Sequence of chain 1.B:
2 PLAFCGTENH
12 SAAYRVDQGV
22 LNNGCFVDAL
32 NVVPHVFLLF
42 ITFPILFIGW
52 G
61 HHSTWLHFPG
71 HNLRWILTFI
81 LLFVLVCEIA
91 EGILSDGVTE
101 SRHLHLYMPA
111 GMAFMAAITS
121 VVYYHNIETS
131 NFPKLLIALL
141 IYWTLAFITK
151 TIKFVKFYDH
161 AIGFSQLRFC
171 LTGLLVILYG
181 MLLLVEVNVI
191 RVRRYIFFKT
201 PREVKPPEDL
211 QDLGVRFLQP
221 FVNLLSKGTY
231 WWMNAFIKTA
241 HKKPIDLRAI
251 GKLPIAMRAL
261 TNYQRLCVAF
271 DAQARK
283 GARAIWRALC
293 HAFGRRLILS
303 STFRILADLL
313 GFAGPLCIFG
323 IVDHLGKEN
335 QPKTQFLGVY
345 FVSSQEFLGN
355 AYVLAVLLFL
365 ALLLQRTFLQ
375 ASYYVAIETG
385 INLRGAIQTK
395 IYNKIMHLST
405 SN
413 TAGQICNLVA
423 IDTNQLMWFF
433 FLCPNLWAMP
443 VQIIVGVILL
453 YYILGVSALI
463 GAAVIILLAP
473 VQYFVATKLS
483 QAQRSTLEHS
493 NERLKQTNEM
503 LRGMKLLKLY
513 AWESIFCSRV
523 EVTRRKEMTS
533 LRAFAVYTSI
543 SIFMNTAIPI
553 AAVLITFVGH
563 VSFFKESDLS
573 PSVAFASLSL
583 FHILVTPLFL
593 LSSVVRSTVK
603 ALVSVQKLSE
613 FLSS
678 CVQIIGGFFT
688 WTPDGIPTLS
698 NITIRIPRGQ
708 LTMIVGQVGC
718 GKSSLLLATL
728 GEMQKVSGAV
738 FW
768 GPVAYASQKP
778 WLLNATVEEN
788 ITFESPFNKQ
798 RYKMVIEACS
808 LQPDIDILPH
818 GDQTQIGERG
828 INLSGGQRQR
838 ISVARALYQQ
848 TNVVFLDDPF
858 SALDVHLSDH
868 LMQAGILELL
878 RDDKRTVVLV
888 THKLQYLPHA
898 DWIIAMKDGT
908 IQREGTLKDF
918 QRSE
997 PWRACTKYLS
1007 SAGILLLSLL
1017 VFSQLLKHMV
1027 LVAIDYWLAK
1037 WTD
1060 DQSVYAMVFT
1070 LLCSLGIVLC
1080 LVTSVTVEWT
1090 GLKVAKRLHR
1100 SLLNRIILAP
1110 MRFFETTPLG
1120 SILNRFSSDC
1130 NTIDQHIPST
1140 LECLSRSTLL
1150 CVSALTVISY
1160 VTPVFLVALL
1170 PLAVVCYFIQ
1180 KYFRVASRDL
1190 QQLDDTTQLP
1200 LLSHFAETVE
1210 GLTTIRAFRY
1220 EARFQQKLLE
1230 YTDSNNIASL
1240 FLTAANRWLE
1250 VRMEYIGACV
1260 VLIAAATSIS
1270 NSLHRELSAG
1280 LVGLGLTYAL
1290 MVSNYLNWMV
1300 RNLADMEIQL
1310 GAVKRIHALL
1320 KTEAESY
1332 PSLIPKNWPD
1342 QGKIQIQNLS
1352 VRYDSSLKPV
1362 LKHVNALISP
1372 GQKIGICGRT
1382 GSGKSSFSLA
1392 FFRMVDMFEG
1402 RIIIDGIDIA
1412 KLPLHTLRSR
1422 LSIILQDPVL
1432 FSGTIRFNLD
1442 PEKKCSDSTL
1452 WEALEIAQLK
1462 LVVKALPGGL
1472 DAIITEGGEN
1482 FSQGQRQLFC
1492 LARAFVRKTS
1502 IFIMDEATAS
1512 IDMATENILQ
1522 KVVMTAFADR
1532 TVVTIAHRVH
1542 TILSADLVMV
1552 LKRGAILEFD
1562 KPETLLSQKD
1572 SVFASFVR

Sequence of chain 1.G:
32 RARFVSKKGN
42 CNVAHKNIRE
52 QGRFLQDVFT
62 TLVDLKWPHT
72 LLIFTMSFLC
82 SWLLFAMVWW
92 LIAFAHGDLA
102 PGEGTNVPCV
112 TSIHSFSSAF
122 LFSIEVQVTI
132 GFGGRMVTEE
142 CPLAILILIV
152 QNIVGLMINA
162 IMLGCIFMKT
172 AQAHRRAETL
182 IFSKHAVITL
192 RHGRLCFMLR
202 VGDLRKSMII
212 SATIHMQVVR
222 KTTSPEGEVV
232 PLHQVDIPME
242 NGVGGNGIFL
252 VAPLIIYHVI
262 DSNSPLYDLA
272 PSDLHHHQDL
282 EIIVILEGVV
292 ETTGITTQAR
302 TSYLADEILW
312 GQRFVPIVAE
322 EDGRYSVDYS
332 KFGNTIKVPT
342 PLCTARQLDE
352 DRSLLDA

The small molecule below binds the protein below.
Small molecule (SMILES): Nc1ncnc2c1ncn2[C@@H]1O[C@H](COP(=O)(O)OP(=O)(O)OP(O)(O)=S)[C@@H](O)[C@H]1O

Binding-site contacts:
Ligand atom O2A contacts residue GLY334 of chain 1.G at 2.9 Å (h-bond).
Ligand atom C2' contacts residue ARG50 of chain 1.A at 3.8 Å.
Ligand atom N7 contacts residue ARG50 of chain 1.A at 2.8 Å (salt-bridge).
Ligand atom S1G contacts residue ARG50 of chain 1.A at 3.3 Å (salt-bridge).
Ligand atom C5' contacts residue LYS185 of chain 1.G at 3.5 Å.
Ligand atom N7 contacts residue TYR330 of chain 1.G at 3.4 Å (h-bond).
Ligand atom O2B contacts residue LYS185 of chain 1.G at 3.7 Å.
Ligand atom O3A contacts residue ARG50 of chain 1.A at 3.7 Å.
Ligand atom C6 contacts residue ARG50 of chain 1.A at 3.3 Å.
Ligand atom C1' contacts residue ILE182 of chain 1.G at 3.9 Å (hydrophobic).
Ligand atom N6 contacts residue TYR330 of chain 1.G at 3.2 Å (h-bond).
Ligand atom N1 contacts residue ASN48 of chain 1.A at 3.9 Å.
Ligand atom O5' contacts residue PHE333 of chain 1.G at 3.9 Å.
Ligand atom C8 contacts residue ARG50 of chain 1.A at 3.0 Å.
Ligand atom O1A contacts residue LYS185 of chain 1.G at 3.3 Å.
Ligand atom N3 contacts residue ARG50 of chain 1.A at 3.7 Å.
Ligand atom O2' contacts residue ARG54 of chain 1.A at 3.7 Å.
Ligand atom O3' contacts residue LYS39 of chain 1.G at 3.7 Å.
Ligand atom N3 contacts residue ARG54 of chain 1.A at 3.6 Å (salt-bridge).
Ligand atom O3B contacts residue ARG50 of chain 1.A at 3.4 Å (salt-bridge).
Ligand atom O1B contacts residue LYS185 of chain 1.G at 3.3 Å.
Ligand atom N6 contacts residue ARG50 of chain 1.A at 3.4 Å (salt-bridge).
Ligand atom C2 contacts residue ILE49 of chain 1.A at 3.9 Å (hydrophobic).
Ligand atom N1 contacts residue ILE49 of chain 1.A at 3.3 Å.
Ligand atom S1G contacts residue GLU203 of chain 1.B at 2.9 Å (salt-bridge).
Ligand atom C2 contacts residue ARG54 of chain 1.A at 3.9 Å.
Ligand atom O1A contacts residue GLY334 of chain 1.G at 3.9 Å.
Ligand atom N6 contacts residue ASN48 of chain 1.A at 2.6 Å (h-bond).
Ligand atom C2 contacts residue LEU205 of chain 1.G at 3.8 Å (hydrophobic).
Ligand atom C6 contacts residue ASN48 of chain 1.A at 3.6 Å.
Ligand atom O3B contacts residue LYS205 of chain 1.B at 3.8 Å.
Ligand atom C5 contacts residue ARG50 of chain 1.A at 3.6 Å.
Ligand atom C4' contacts residue PHE183 of chain 1.G at 3.4 Å (hydrophobic).
Ligand atom N6 contacts residue ILE49 of chain 1.A at 3.9 Å.
Ligand atom C5 contacts residue TYR330 of chain 1.G at 3.7 Å (hydrophobic).
Ligand atom N9 contacts residue ARG50 of chain 1.A at 3.7 Å.
Ligand atom C6 contacts residue TYR330 of chain 1.G at 3.8 Å (hydrophobic).
Ligand atom N1 contacts residue ARG50 of chain 1.A at 2.7 Å (salt-bridge).
Ligand atom C5' contacts residue PHE183 of chain 1.G at 3.4 Å (hydrophobic).
Ligand atom C2 contacts residue ARG50 of chain 1.A at 3.1 Å.

Sequence of chain 1.A:
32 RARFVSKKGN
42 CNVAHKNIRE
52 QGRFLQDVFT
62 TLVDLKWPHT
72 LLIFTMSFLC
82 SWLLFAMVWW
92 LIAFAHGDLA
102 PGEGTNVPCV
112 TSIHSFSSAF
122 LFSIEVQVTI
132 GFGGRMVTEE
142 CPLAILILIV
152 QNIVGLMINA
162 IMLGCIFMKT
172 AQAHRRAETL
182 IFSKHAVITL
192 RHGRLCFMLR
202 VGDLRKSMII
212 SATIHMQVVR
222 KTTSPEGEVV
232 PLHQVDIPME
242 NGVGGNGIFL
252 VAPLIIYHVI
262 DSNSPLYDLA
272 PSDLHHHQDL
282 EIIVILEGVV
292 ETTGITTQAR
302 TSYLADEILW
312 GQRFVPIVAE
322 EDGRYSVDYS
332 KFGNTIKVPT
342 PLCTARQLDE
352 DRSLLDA